Sequence of chain 2.A:
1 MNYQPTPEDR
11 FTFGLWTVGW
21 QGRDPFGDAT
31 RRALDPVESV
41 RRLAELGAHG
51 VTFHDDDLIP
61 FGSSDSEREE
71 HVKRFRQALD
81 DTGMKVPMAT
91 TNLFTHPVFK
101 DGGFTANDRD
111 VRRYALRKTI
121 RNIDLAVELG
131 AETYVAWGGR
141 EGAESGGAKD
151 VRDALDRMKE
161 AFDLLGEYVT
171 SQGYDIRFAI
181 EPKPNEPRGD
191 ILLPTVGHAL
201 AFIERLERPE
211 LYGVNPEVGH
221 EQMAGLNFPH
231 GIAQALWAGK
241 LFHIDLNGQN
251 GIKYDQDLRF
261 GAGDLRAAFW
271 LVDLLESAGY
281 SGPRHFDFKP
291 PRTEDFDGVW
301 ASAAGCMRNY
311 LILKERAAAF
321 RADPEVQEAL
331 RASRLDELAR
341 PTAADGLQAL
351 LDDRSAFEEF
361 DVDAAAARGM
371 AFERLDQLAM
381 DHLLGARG

Binding-site contacts:
Ligand atom DO2 contacts residue TRP137 of chain 4.A at 3.5 Å.
Ligand atom O3 contacts residue CD1 of chain 4.C at 2.6 Å.
Ligand atom DO3 contacts residue GLU217 of chain 4.A at 3.1 Å.
Ligand atom C2 contacts residue TRP137 of chain 4.A at 3.2 Å (hydrophobic).
Ligand atom DO4 contacts residue ASP245 of chain 4.A at 3.3 Å.
Ligand atom DO1 contacts residue TRP16 of chain 4.A at 3.6 Å.
Ligand atom C1 contacts residue TRP137 of chain 4.A at 3.5 Å (hydrophobic).
Ligand atom O1 contacts residue HIS54 of chain 4.A at 2.5 Å.
Ligand atom O4 contacts residue CD1 of chain 4.C at 2.3 Å.
Ligand atom O4 contacts residue ASP287 of chain 4.A at 3.3 Å (salt-bridge).
Ligand atom C1 contacts residue HIS54 of chain 4.A at 2.3 Å.
Ligand atom C4 contacts residue CD1 of chain 4.C at 3.2 Å.
Ligand atom C4 contacts residue GLU181 of chain 4.A at 3.5 Å.
Ligand atom DO2 contacts residue PHE26 of chain 2.A at 3.2 Å.
Ligand atom C4 contacts residue ASP287 of chain 4.A at 3.5 Å.
Ligand atom DO3 contacts residue ASP287 of chain 4.A at 2.8 Å.
Ligand atom O3 contacts residue GLU217 of chain 4.A at 3.6 Å.
Ligand atom DO4 contacts residue CD1 of chain 4.C at 2.6 Å.
Ligand atom DO1 contacts residue HIS54 of chain 4.A at 3.4 Å.
Ligand atom DO3 contacts residue HIS220 of chain 4.A at 3.4 Å.
Ligand atom DO3 contacts residue CD1 of chain 4.C at 2.7 Å.
Ligand atom C5 contacts residue HIS54 of chain 4.A at 2.9 Å.
Ligand atom O1 contacts residue TRP16 of chain 4.A at 3.6 Å (h-bond).
Ligand atom O3 contacts residue ASP287 of chain 4.A at 3.1 Å (salt-bridge).
Ligand atom DO3 contacts residue CD1 of chain 4.B at 3.4 Å.
Ligand atom C5 contacts residue TRP137 of chain 4.A at 3.7 Å (hydrophobic).
Ligand atom O4 contacts residue GLU181 of chain 4.A at 2.5 Å (salt-bridge).
Ligand atom C1 contacts residue PHE94 of chain 4.A at 3.5 Å (hydrophobic).
Ligand atom DO4 contacts residue GLU181 of chain 4.A at 1.6 Å.
Ligand atom O2 contacts residue PHE26 of chain 2.A at 3.5 Å.
Ligand atom DO3 contacts residue GLU181 of chain 4.A at 3.5 Å.
Ligand atom O2 contacts residue TRP137 of chain 4.A at 3.5 Å.
Ligand atom O3 contacts residue HIS220 of chain 4.A at 3.6 Å.
Ligand atom O4 contacts residue ASP245 of chain 4.A at 3.0 Å (salt-bridge).
Ligand atom C5 contacts residue GLU181 of chain 4.A at 3.6 Å.
Ligand atom O5 contacts residue HIS54 of chain 4.A at 1.7 Å.
Ligand atom DO4 contacts residue ASN215 of chain 4.A at 3.7 Å.
Ligand atom C3 contacts residue CD1 of chain 4.C at 3.2 Å.
Ligand atom C3 contacts residue ASP287 of chain 4.A at 3.0 Å.
Ligand atom O3 contacts residue GLU181 of chain 4.A at 3.0 Å (salt-bridge).

Sequence of chain 4.A:
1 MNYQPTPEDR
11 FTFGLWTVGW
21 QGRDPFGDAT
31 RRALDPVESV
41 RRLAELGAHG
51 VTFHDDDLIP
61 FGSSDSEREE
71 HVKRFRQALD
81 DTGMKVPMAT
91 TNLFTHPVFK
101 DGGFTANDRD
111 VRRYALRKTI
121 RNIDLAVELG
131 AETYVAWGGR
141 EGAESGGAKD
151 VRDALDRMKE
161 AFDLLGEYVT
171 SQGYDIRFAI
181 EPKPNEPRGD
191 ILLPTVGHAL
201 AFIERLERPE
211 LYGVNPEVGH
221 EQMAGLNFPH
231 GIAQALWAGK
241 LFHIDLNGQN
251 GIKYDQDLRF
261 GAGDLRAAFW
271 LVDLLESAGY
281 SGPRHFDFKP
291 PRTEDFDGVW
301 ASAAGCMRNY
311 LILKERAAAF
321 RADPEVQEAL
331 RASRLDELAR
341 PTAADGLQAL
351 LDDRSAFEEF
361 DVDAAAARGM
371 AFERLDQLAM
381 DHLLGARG

The small molecule below binds the protein below.
Small molecule (SMILES): O[C@@H]1[C@@H](O)[C@@H](O)OC[C@@H]1O